A protein and the small-molecule ligand that binds it are described below.
Small molecule (SMILES): CC(=O)N[C@@H]1[C@@H](O)[C@H](O)[C@@H](CO)O[C@H]1O

Sequence of chain 2.A:
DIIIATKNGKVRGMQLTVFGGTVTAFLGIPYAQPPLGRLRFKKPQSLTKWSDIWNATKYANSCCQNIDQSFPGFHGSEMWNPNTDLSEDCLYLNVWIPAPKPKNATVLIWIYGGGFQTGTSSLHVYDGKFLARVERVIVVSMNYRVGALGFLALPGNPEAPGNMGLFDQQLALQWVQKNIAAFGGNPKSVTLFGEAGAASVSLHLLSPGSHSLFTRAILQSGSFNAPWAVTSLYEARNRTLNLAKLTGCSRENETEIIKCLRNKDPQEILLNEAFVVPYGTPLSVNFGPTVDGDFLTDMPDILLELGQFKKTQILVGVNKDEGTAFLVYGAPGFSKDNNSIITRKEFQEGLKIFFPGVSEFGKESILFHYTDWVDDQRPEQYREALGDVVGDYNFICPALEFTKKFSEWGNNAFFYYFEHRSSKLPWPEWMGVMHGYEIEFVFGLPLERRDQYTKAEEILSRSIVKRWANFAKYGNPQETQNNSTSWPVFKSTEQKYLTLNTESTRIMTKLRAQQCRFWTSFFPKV

Binding-site contacts:
Ligand atom C6 contacts residue THR256 of chain 2.A at 4.0 Å.
Ligand atom C5 contacts residue ASN254 of chain 2.A at 3.6 Å.
Ligand atom C2 contacts residue ASN254 of chain 2.A at 2.7 Å.
Ligand atom C3 contacts residue ASN254 of chain 2.A at 4.0 Å.
Ligand atom C7 contacts residue ASN254 of chain 2.A at 3.3 Å.
Ligand atom C1 contacts residue ASN254 of chain 2.A at 1.4 Å.
Ligand atom N2 contacts residue ASN254 of chain 2.A at 3.2 Å (h-bond).
Ligand atom C5 contacts residue THR256 of chain 2.A at 4.3 Å.
Ligand atom O5 contacts residue ASN254 of chain 2.A at 2.4 Å (h-bond).
Ligand atom O5 contacts residue GLU257 of chain 2.A at 4.4 Å.
Ligand atom C4 contacts residue ASN254 of chain 2.A at 4.3 Å.
Ligand atom O7 contacts residue ASN254 of chain 2.A at 3.1 Å (h-bond).